Sequence of chain 1.K:
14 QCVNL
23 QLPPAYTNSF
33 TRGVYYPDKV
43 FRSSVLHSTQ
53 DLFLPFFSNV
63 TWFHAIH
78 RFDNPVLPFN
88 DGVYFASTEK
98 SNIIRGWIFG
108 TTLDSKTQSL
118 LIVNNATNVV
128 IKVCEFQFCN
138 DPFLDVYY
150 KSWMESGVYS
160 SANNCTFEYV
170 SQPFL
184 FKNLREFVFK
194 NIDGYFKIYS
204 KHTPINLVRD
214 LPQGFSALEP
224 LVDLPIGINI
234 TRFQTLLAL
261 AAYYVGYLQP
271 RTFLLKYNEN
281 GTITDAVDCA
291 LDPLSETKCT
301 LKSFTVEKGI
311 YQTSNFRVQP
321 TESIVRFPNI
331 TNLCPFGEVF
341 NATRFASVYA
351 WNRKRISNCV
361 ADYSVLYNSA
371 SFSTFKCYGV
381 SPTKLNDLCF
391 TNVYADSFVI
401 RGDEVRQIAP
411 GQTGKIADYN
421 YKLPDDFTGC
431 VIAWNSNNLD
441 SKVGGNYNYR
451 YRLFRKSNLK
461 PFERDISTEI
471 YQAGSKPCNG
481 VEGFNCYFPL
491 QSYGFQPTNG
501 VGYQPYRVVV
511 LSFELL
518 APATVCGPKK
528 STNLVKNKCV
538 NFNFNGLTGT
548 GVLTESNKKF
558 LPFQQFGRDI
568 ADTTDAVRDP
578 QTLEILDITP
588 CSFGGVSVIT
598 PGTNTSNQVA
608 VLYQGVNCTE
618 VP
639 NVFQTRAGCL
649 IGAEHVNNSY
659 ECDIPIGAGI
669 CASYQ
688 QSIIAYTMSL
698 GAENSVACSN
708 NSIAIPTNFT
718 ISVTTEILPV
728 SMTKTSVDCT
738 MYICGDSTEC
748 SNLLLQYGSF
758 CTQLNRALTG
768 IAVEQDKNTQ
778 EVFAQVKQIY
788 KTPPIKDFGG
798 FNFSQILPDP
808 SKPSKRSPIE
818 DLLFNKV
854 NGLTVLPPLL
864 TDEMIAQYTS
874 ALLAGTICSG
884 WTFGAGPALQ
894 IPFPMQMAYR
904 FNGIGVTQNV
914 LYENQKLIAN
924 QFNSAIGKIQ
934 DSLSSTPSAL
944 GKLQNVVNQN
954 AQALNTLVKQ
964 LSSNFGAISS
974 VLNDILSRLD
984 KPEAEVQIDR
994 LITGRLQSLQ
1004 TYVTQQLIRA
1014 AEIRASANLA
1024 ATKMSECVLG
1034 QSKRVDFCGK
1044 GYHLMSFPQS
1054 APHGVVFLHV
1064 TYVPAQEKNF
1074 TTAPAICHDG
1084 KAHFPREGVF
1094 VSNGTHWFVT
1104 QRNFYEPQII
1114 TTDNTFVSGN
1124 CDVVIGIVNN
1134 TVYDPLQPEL

The protein below binds the small molecule below.
Small molecule (SMILES): CC(=O)N[C@@H]1[C@@H](O)[C@H](O)[C@@H](CO)O[C@H]1O

Binding-site contacts:
Ligand atom O7 contacts residue ASN707 of chain 1.A at 3.3 Å (h-bond).
Ligand atom C1 contacts residue ASP794 of chain 1.K at 4.3 Å.
Ligand atom C3 contacts residue ASN707 of chain 1.A at 3.8 Å.
Ligand atom O5 contacts residue ASP794 of chain 1.K at 3.8 Å.
Ligand atom C2 contacts residue ASN707 of chain 1.A at 2.5 Å.
Ligand atom C1 contacts residue ASN707 of chain 1.A at 1.5 Å.
Ligand atom C5 contacts residue ASN707 of chain 1.A at 3.7 Å.
Ligand atom C8 contacts residue ILE1128 of chain 1.A at 4.1 Å (hydrophobic).
Ligand atom C7 contacts residue ASN707 of chain 1.A at 3.3 Å.
Ligand atom O5 contacts residue ASN707 of chain 1.A at 2.4 Å (h-bond).
Ligand atom C8 contacts residue GLY1129 of chain 1.A at 3.8 Å.
Ligand atom N2 contacts residue ASN707 of chain 1.A at 2.9 Å (h-bond).
Ligand atom C4 contacts residue ASN707 of chain 1.A at 4.3 Å.
Ligand atom O7 contacts residue ILE1128 of chain 1.A at 4.4 Å.
Ligand atom C8 contacts residue ASN707 of chain 1.A at 4.4 Å.

Sequence of chain 1.A:
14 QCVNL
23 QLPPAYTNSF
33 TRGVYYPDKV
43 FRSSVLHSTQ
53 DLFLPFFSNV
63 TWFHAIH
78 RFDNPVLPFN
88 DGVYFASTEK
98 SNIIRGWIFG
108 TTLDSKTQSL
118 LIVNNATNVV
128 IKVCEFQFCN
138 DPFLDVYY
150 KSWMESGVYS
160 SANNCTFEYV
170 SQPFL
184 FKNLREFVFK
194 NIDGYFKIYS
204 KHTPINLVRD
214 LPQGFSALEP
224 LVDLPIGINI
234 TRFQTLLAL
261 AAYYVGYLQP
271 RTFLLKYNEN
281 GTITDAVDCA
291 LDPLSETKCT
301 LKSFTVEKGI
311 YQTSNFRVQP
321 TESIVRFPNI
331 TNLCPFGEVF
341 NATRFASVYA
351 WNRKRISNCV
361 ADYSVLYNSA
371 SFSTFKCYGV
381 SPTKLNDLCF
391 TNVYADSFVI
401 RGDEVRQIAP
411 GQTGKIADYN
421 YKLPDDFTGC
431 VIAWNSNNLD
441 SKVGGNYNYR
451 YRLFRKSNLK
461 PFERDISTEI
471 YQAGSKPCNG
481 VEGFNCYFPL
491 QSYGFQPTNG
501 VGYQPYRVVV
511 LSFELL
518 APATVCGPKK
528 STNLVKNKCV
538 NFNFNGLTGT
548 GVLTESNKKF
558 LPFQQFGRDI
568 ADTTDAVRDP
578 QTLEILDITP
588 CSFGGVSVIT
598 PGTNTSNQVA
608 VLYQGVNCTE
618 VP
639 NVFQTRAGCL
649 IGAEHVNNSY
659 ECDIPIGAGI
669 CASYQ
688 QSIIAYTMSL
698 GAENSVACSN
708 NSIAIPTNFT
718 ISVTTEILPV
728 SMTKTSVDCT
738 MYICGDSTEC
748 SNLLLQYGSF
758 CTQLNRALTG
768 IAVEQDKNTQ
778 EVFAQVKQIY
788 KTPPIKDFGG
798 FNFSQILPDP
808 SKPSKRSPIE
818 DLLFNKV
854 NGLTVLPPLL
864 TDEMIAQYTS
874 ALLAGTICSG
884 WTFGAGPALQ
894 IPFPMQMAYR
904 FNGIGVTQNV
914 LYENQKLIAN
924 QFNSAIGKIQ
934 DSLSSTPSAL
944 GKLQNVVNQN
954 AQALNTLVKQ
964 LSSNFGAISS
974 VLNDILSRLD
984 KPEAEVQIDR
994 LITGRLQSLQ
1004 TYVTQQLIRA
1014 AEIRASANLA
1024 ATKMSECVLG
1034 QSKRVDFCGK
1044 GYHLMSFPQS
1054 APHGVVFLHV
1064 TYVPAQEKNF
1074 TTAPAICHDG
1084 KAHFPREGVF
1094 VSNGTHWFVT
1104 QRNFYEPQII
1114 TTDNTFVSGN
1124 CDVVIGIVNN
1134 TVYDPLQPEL